A small-molecule ligand and the protein it binds are described below.
Small molecule (SMILES): CC(=O)N[C@H]1[C@H]([C@H](O)[C@H](O)CO)O[C@@](O)(C(=O)O)C[C@@H]1O

Sequence of chain 2.A:
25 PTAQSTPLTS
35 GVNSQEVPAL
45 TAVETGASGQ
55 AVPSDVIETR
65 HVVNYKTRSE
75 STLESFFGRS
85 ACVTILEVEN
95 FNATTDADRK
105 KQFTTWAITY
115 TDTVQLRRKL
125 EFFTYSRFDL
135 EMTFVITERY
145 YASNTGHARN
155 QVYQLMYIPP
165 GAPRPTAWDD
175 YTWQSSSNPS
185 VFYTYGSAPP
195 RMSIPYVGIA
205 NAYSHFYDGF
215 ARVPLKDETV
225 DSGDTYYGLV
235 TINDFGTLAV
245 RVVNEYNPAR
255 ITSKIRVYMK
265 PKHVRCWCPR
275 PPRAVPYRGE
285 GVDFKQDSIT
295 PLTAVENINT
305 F

Sequence of chain 1.A:
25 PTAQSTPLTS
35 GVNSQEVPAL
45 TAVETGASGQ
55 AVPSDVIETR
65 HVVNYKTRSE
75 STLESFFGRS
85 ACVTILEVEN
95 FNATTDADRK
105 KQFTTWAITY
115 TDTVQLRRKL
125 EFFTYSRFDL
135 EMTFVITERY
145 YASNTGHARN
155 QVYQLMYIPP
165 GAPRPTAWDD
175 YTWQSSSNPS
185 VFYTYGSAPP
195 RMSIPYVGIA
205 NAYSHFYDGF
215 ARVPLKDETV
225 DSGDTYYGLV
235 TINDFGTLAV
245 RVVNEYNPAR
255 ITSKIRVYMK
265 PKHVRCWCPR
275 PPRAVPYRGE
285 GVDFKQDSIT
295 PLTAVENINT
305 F

Binding-site contacts:
Ligand atom C1 contacts residue ALA146 of chain 2.A at 3.9 Å (hydrophobic).
Ligand atom C1 contacts residue SER147 of chain 2.A at 3.6 Å.
Ligand atom O1A contacts residue PRO252 of chain 1.A at 3.3 Å.
Ligand atom C9 contacts residue TYR145 of chain 2.A at 4.2 Å (hydrophobic).
Ligand atom C4 contacts residue TYR145 of chain 2.A at 3.6 Å (hydrophobic).
Ligand atom C8 contacts residue ALA146 of chain 2.A at 4.4 Å (hydrophobic).
Ligand atom O1A contacts residue SER147 of chain 2.A at 2.8 Å (h-bond).
Ligand atom O4 contacts residue ASN251 of chain 1.A at 4.2 Å.
Ligand atom O1A contacts residue ALA146 of chain 2.A at 4.2 Å.
Ligand atom O1B contacts residue ASN148 of chain 2.A at 4.3 Å.
Ligand atom C11 contacts residue ARG143 of chain 2.A at 4.0 Å.
Ligand atom O1B contacts residue SER147 of chain 2.A at 3.1 Å (h-bond).
Ligand atom C11 contacts residue TYR250 of chain 1.A at 3.7 Å (hydrophobic).
Ligand atom C6 contacts residue ALA146 of chain 2.A at 4.2 Å (hydrophobic).
Ligand atom C5 contacts residue TYR145 of chain 2.A at 3.3 Å (hydrophobic).
Ligand atom O1B contacts residue ALA146 of chain 2.A at 3.2 Å.
Ligand atom C10 contacts residue TYR250 of chain 1.A at 3.5 Å (hydrophobic).
Ligand atom C4 contacts residue PRO252 of chain 1.A at 3.8 Å (hydrophobic).
Ligand atom C7 contacts residue TYR145 of chain 2.A at 3.8 Å (hydrophobic).
Ligand atom N5 contacts residue TYR145 of chain 2.A at 2.6 Å (h-bond).
Ligand atom C3 contacts residue PRO252 of chain 1.A at 3.9 Å (hydrophobic).
Ligand atom O4 contacts residue PRO252 of chain 1.A at 3.8 Å.
Ligand atom C6 contacts residue TYR145 of chain 2.A at 3.4 Å (hydrophobic).
Ligand atom O10 contacts residue TYR250 of chain 1.A at 2.7 Å (h-bond).
Ligand atom C10 contacts residue TYR145 of chain 2.A at 3.6 Å (hydrophobic).
Ligand atom O8 contacts residue ALA146 of chain 2.A at 3.3 Å.
Ligand atom O4 contacts residue TYR250 of chain 1.A at 3.4 Å.
Ligand atom N5 contacts residue TYR250 of chain 1.A at 4.4 Å.
Ligand atom O4 contacts residue TYR145 of chain 2.A at 4.2 Å.
Ligand atom C1 contacts residue PRO252 of chain 1.A at 4.1 Å (hydrophobic).
Ligand atom C11 contacts residue TYR145 of chain 2.A at 3.7 Å (hydrophobic).